This protein binds this small molecule.
Small molecule (SMILES): C[C@@H](C(=O)SCCNC(=O)CCNC(=O)[C@H](O)C(C)(C)COP(=O)(O)OP(=O)(O)OC[C@H]1O[C@@H](n2cnc3c(N)ncnc32)[C@H](O)[C@@H]1OP(=O)(O)O)S(=O)(=O)O

Binding-site contacts:
Ligand atom C5' contacts residue YXR1 of chain 1.S at 0.5 Å.
Ligand atom C5 contacts residue YXR1 of chain 1.S at 0.6 Å.
Ligand atom O6 contacts residue YXR1 of chain 1.S at 0.4 Å (h-bond).
Ligand atom N1 contacts residue YXR1 of chain 1.S at 0.3 Å (h-bond).
Ligand atom CP7 contacts residue YXR1 of chain 1.S at 0.0 Å.
Ligand atom O21 contacts residue YXR1 of chain 1.S at 0.4 Å (h-bond).
Ligand atom SS4 contacts residue YXR1 of chain 1.S at 0.1 Å (h-bond).
Ligand atom CP9 contacts residue YXR1 of chain 1.S at 0.0 Å.
Ligand atom CP1 contacts residue YXR1 of chain 1.S at 0.1 Å.
Ligand atom O11 contacts residue YXR1 of chain 1.S at 0.2 Å (h-bond).
Ligand atom C2 contacts residue YXR1 of chain 1.S at 0.9 Å.
Ligand atom CP6 contacts residue YXR1 of chain 1.S at 0.0 Å.
Ligand atom CPB contacts residue YXR1 of chain 1.S at 0.1 Å.
Ligand atom NP2 contacts residue YXR1 of chain 1.S at 0.0 Å (h-bond).
Ligand atom CP2 contacts residue YXR1 of chain 1.S at 0.0 Å.
Ligand atom P1 contacts residue YXR1 of chain 1.S at 0.6 Å.
Ligand atom CPA contacts residue YXR1 of chain 1.S at 0.0 Å.
Ligand atom OP1 contacts residue YXR1 of chain 1.S at 0.0 Å (h-bond).
Ligand atom O5' contacts residue YXR1 of chain 1.S at 0.9 Å (h-bond).
Ligand atom O7 contacts residue YXR1 of chain 1.S at 0.1 Å (h-bond).
Ligand atom OP2 contacts residue YXR1 of chain 1.S at 0.0 Å (h-bond).
Ligand atom O22 contacts residue YXR1 of chain 1.S at 0.9 Å (h-bond).
Ligand atom N6 contacts residue YXR1 of chain 1.S at 0.6 Å (h-bond).
Ligand atom OS5 contacts residue YXR1 of chain 1.S at 0.1 Å (h-bond).
Ligand atom CP8 contacts residue YXR1 of chain 1.S at 0.0 Å.
Ligand atom S contacts residue YXR1 of chain 1.S at 0.1 Å (h-bond).
Ligand atom P2 contacts residue YXR1 of chain 1.S at 0.4 Å.
Ligand atom O4' contacts residue YXR1 of chain 1.S at 0.8 Å.
Ligand atom CS1 contacts residue YXR1 of chain 1.S at 0.1 Å.
Ligand atom CP5 contacts residue YXR1 of chain 1.S at 0.0 Å.
Ligand atom CP4 contacts residue YXR1 of chain 1.S at 0.0 Å.
Ligand atom N7 contacts residue YXR1 of chain 1.S at 0.6 Å (h-bond).
Ligand atom OS1 contacts residue YXR1 of chain 1.S at 0.2 Å (h-bond).
Ligand atom NP1 contacts residue YXR1 of chain 1.S at 0.0 Å (h-bond).
Ligand atom O56 contacts residue YXR1 of chain 1.S at 0.3 Å (h-bond).
Ligand atom OP3 contacts residue YXR1 of chain 1.S at 0.0 Å (h-bond).
Ligand atom C6 contacts residue YXR1 of chain 1.S at 0.2 Å.
Ligand atom CS2 contacts residue YXR1 of chain 1.S at 0.3 Å.
Ligand atom OS4 contacts residue YXR1 of chain 1.S at 0.1 Å (h-bond).
Ligand atom CP3 contacts residue YXR1 of chain 1.S at 0.0 Å.

Sequence of chain 1.D:
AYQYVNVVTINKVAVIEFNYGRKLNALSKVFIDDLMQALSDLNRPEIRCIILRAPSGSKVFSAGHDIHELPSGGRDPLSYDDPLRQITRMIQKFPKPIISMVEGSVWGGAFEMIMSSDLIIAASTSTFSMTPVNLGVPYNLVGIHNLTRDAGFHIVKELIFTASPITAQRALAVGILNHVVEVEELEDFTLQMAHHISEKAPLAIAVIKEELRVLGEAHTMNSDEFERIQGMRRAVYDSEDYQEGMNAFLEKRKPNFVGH